Sequence of chain 1.C:
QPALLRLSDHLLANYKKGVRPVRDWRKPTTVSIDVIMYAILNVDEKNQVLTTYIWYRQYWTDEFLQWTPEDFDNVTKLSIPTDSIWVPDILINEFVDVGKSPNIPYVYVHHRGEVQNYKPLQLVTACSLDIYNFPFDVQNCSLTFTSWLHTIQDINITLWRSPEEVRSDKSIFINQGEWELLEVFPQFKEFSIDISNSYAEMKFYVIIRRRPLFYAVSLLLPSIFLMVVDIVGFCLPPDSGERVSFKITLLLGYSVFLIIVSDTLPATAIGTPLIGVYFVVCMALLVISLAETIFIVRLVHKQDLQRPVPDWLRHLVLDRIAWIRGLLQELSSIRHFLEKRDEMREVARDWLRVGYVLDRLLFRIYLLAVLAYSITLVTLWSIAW

Binding-site contacts:
Ligand atom C5 contacts residue ASN140 of chain 1.C at 3.6 Å.
Ligand atom N2 contacts residue ASN140 of chain 1.C at 2.9 Å (h-bond).
Ligand atom C8 contacts residue ILE207 of chain 1.C at 3.6 Å (hydrophobic).
Ligand atom N2 contacts residue ILE207 of chain 1.C at 4.4 Å.
Ligand atom C7 contacts residue ILE207 of chain 1.C at 4.5 Å (hydrophobic).
Ligand atom O5 contacts residue ASN140 of chain 1.C at 2.3 Å (h-bond).
Ligand atom C7 contacts residue ASN140 of chain 1.C at 3.7 Å.
Ligand atom C7 contacts residue GLN187 of chain 1.C at 4.1 Å.
Ligand atom O7 contacts residue ASN140 of chain 1.C at 4.2 Å.
Ligand atom C7 contacts residue TYR205 of chain 1.C at 3.6 Å (hydrophobic).
Ligand atom C8 contacts residue TYR205 of chain 1.C at 3.7 Å (hydrophobic).
Ligand atom C2 contacts residue GLN187 of chain 1.C at 4.2 Å.
Ligand atom O6 contacts residue TYR205 of chain 1.C at 3.3 Å (h-bond).
Ligand atom C2 contacts residue ASN140 of chain 1.C at 2.4 Å.
Ligand atom O7 contacts residue GLN187 of chain 1.C at 3.2 Å (h-bond).
Ligand atom C3 contacts residue ASN140 of chain 1.C at 3.8 Å.
Ligand atom C4 contacts residue ASN140 of chain 1.C at 4.2 Å.
Ligand atom C1 contacts residue ASN140 of chain 1.C at 1.4 Å.
Ligand atom O5 contacts residue TYR205 of chain 1.C at 3.9 Å.
Ligand atom O4 contacts residue TYR205 of chain 1.C at 4.3 Å.
Ligand atom C1 contacts residue TYR205 of chain 1.C at 3.6 Å (hydrophobic).
Ligand atom C5 contacts residue TYR205 of chain 1.C at 3.6 Å (hydrophobic).
Ligand atom O3 contacts residue GLN187 of chain 1.C at 4.3 Å.
Ligand atom C6 contacts residue TYR205 of chain 1.C at 4.1 Å (hydrophobic).
Ligand atom O7 contacts residue TYR205 of chain 1.C at 2.9 Å (h-bond).

This small molecule binds to this protein.
Small molecule (SMILES): CC(=O)N[C@H]1[C@H](O[C@H]2[C@H](O)[C@@H](NC(C)=O)CO[C@@H]2CO)O[C@H](CO)[C@@H](O)[C@@H]1O